Sequence of chain 1.J:
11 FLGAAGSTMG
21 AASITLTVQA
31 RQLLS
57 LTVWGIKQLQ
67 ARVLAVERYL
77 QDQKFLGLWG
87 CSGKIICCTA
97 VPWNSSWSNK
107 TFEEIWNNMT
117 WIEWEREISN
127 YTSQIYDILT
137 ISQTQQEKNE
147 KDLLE

This protein binds this small molecule.
Small molecule (SMILES): CC(=O)N[C@@H]1[C@@H](O)[C@H](O)[C@@H](CO)O[C@H]1O

Binding-site contacts:
Ligand atom C5 contacts residue TRP103 of chain 1.J at 4.0 Å (hydrophobic).
Ligand atom O6 contacts residue ILE134 of chain 1.J at 4.4 Å.
Ligand atom C4 contacts residue ILE134 of chain 1.J at 4.5 Å (hydrophobic).
Ligand atom O5 contacts residue TRP103 of chain 1.J at 4.3 Å.
Ligand atom N2 contacts residue TRP103 of chain 1.J at 4.4 Å.
Ligand atom O5 contacts residue ASN100 of chain 1.J at 2.4 Å (h-bond).
Ligand atom C4 contacts residue ASN100 of chain 1.J at 4.2 Å.
Ligand atom N2 contacts residue ASN100 of chain 1.J at 2.9 Å (h-bond).
Ligand atom C5 contacts residue ASN100 of chain 1.J at 3.7 Å.
Ligand atom O6 contacts residue ASN100 of chain 1.J at 4.4 Å.
Ligand atom O6 contacts residue PRO98 of chain 1.J at 3.4 Å (h-bond).
Ligand atom O7 contacts residue ASN100 of chain 1.J at 4.5 Å.
Ligand atom O6 contacts residue VAL97 of chain 1.J at 4.3 Å.
Ligand atom C3 contacts residue ASN100 of chain 1.J at 3.8 Å.
Ligand atom C1 contacts residue TRP103 of chain 1.J at 4.0 Å (hydrophobic).
Ligand atom C2 contacts residue ASN100 of chain 1.J at 2.4 Å.
Ligand atom O6 contacts residue TRP103 of chain 1.J at 4.0 Å.
Ligand atom C1 contacts residue ASN100 of chain 1.J at 1.4 Å.
Ligand atom O4 contacts residue ILE134 of chain 1.J at 3.2 Å.
Ligand atom C7 contacts residue ASN100 of chain 1.J at 3.9 Å.